Sequence of chain 1.W:
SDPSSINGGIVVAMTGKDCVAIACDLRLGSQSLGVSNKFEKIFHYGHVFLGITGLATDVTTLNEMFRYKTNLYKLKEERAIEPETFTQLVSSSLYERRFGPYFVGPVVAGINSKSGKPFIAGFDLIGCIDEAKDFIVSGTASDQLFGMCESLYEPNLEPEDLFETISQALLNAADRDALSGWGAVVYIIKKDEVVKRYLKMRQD

A protein and the small-molecule ligand that binds it are described below.
Small molecule (SMILES): C[C@H](NC(=O)OC(C)(C)C)C(=O)N[C@@H](C)C(=O)N[C@@H](C)CO

Sequence of chain 1.V:
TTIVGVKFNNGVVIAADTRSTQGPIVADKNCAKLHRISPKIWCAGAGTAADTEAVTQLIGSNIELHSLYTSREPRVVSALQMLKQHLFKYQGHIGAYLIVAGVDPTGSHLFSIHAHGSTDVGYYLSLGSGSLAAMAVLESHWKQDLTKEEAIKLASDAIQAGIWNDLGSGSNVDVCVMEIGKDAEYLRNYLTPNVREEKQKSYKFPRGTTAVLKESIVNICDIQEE

Binding-site contacts:
Ligand atom N contacts residue GLY47 of chain 1.V at 2.8 Å (h-bond).
Ligand atom CA contacts residue LYS33 of chain 1.V at 4.2 Å.
Ligand atom O contacts residue ALA46 of chain 1.V at 3.9 Å.
Ligand atom CA contacts residue GLY47 of chain 1.V at 3.8 Å.
Ligand atom C contacts residue THR21 of chain 1.V at 3.8 Å.
Ligand atom O2 contacts residue GLN22 of chain 1.V at 3.8 Å.
Ligand atom O contacts residue SER20 of chain 1.V at 3.3 Å.
Ligand atom C3 contacts residue THR1 of chain 1.V at 3.0 Å.
Ligand atom CA contacts residue GLY47 of chain 1.V at 3.4 Å.
Ligand atom CA contacts residue GLN22 of chain 1.V at 4.2 Å.
Ligand atom C contacts residue GLY47 of chain 1.V at 3.6 Å.
Ligand atom C3 contacts residue LEU126 of chain 1.W at 4.0 Å (hydrophobic).
Ligand atom O1 contacts residue GLN22 of chain 1.V at 4.0 Å.
Ligand atom C3 contacts residue GLY47 of chain 1.V at 3.6 Å.
Ligand atom C3 contacts residue LYS33 of chain 1.V at 4.1 Å.
Ligand atom O contacts residue THR1 of chain 1.V at 2.4 Å (h-bond).
Ligand atom C contacts residue GLN22 of chain 1.V at 3.5 Å.
Ligand atom CB contacts residue GLY47 of chain 1.V at 3.8 Å.
Ligand atom N contacts residue THR1 of chain 1.V at 3.7 Å.
Ligand atom CA contacts residue THR1 of chain 1.V at 2.4 Å.
Ligand atom O contacts residue THR21 of chain 1.V at 3.1 Å (h-bond).
Ligand atom CB contacts residue ASP125 of chain 1.W at 4.0 Å.
Ligand atom C1 contacts residue LEU126 of chain 1.W at 3.4 Å (hydrophobic).
Ligand atom CB contacts residue THR21 of chain 1.V at 3.8 Å.
Ligand atom O contacts residue ALA49 of chain 1.V at 3.1 Å (h-bond).
Ligand atom N contacts residue ASP125 of chain 1.W at 3.0 Å (salt-bridge).
Ligand atom O2 contacts residue ASP125 of chain 1.W at 3.5 Å (salt-bridge).
Ligand atom CA contacts residue THR21 of chain 1.V at 3.8 Å.
Ligand atom C contacts residue LYS33 of chain 1.V at 3.8 Å.
Ligand atom C contacts residue ASP125 of chain 1.W at 3.7 Å.
Ligand atom N contacts residue THR21 of chain 1.V at 3.0 Å (h-bond).
Ligand atom C contacts residue THR1 of chain 1.V at 1.4 Å.
Ligand atom O contacts residue THR48 of chain 1.V at 3.8 Å.
Ligand atom C contacts residue ALA49 of chain 1.V at 4.1 Å (hydrophobic).
Ligand atom CA contacts residue ASP125 of chain 1.W at 4.0 Å.
Ligand atom O contacts residue GLY47 of chain 1.V at 3.5 Å (h-bond).
Ligand atom N contacts residue GLN22 of chain 1.V at 3.6 Å (h-bond).
Ligand atom C3 contacts residue GLY45 of chain 1.V at 3.6 Å.
Ligand atom C3 contacts residue ALA46 of chain 1.V at 3.5 Å (hydrophobic).
Ligand atom C3 contacts residue GLN22 of chain 1.V at 3.8 Å.